Sequence of chain 1.A:
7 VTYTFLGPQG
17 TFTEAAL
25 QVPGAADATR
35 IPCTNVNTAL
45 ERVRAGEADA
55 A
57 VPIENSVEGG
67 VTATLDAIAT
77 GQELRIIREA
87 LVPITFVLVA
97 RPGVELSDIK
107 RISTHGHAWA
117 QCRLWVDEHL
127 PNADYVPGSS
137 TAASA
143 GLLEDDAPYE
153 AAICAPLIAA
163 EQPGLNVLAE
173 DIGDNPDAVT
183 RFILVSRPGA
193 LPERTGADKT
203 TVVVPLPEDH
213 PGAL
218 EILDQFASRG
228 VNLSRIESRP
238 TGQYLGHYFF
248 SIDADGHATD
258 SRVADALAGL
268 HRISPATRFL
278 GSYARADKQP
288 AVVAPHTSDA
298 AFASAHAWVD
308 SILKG

This small molecule binds to this protein.
Small molecule (SMILES): N[C@@H](Cc1ccccc1)C(=O)O

Binding-site contacts:
Ligand atom CA contacts residue HIS212 of chain 1.A at 3.2 Å.
Ligand atom CA contacts residue LEU230 of chain 1.B at 3.8 Å (hydrophobic).
Ligand atom N contacts residue HIS212 of chain 1.A at 3.9 Å.
Ligand atom CE1 contacts residue PHE247 of chain 1.A at 3.8 Å (hydrophobic).
Ligand atom O contacts residue LEU230 of chain 1.B at 2.9 Å (h-bond).
Ligand atom CD1 contacts residue LEU230 of chain 1.B at 3.8 Å (hydrophobic).
Ligand atom CB contacts residue PHE247 of chain 1.A at 3.9 Å (hydrophobic).
Ligand atom CE2 contacts residue SER231 of chain 1.B at 3.5 Å.
Ligand atom CB contacts residue LEU208 of chain 1.A at 3.8 Å (hydrophobic).
Ligand atom CD1 contacts residue LEU216 of chain 1.A at 3.7 Å (hydrophobic).
Ligand atom CB contacts residue ASP211 of chain 1.A at 3.4 Å.
Ligand atom O contacts residue ASN229 of chain 1.B at 3.4 Å (h-bond).
Ligand atom CZ contacts residue PHE247 of chain 1.A at 3.8 Å (hydrophobic).
Ligand atom CA contacts residue ASN229 of chain 1.B at 3.4 Å.
Ligand atom CE2 contacts residue PHE247 of chain 1.A at 3.8 Å (hydrophobic).
Ligand atom CG contacts residue LEU230 of chain 1.B at 3.5 Å (hydrophobic).
Ligand atom OXT contacts residue GLY214 of chain 1.A at 3.5 Å (h-bond).
Ligand atom CE1 contacts residue LEU216 of chain 1.A at 3.8 Å (hydrophobic).
Ligand atom OXT contacts residue LEU216 of chain 1.A at 3.1 Å (h-bond).
Ligand atom C contacts residue HIS212 of chain 1.A at 3.3 Å.
Ligand atom N contacts residue ASN229 of chain 1.B at 2.5 Å (h-bond).
Ligand atom CE1 contacts residue ILE233 of chain 1.B at 3.6 Å (hydrophobic).
Ligand atom CE2 contacts residue LEU230 of chain 1.B at 3.6 Å (hydrophobic).
Ligand atom CA contacts residue ASP211 of chain 1.A at 3.3 Å.
Ligand atom CZ contacts residue ILE233 of chain 1.B at 3.8 Å (hydrophobic).
Ligand atom CE2 contacts residue ARG232 of chain 1.B at 3.9 Å.
Ligand atom N contacts residue LEU230 of chain 1.B at 2.7 Å (h-bond).
Ligand atom CG contacts residue PHE247 of chain 1.A at 3.6 Å (hydrophobic).
Ligand atom O contacts residue HIS212 of chain 1.A at 3.8 Å.
Ligand atom OXT contacts residue ALA215 of chain 1.A at 3.1 Å (h-bond).
Ligand atom CD2 contacts residue PHE247 of chain 1.A at 3.8 Å (hydrophobic).
Ligand atom N contacts residue ASP211 of chain 1.A at 2.7 Å (salt-bridge).
Ligand atom CZ contacts residue ARG232 of chain 1.B at 3.5 Å.
Ligand atom OXT contacts residue HIS212 of chain 1.A at 3.6 Å (h-bond).
Ligand atom C contacts residue ASN229 of chain 1.B at 3.8 Å.
Ligand atom CZ contacts residue SER235 of chain 1.A at 3.6 Å.
Ligand atom CD2 contacts residue LEU230 of chain 1.B at 3.3 Å (hydrophobic).
Ligand atom CD1 contacts residue PHE247 of chain 1.A at 3.8 Å (hydrophobic).
Ligand atom CZ contacts residue SER231 of chain 1.B at 3.7 Å.
Ligand atom CE1 contacts residue LEU230 of chain 1.B at 3.7 Å (hydrophobic).

Sequence of chain 1.B:
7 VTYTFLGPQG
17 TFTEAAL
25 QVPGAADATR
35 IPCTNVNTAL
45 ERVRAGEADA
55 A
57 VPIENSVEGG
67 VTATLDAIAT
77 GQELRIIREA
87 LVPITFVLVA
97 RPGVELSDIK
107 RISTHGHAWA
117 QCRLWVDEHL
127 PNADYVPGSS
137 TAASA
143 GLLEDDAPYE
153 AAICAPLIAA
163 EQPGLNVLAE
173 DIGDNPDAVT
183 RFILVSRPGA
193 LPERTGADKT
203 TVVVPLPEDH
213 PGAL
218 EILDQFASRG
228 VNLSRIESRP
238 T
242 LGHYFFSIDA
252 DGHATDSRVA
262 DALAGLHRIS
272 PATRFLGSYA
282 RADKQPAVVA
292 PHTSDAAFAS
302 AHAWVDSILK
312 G